Binding-site contacts:
Ligand atom O2P contacts residue ASN72 of chain 1.D at 4.2 Å.
Ligand atom P contacts residue MN1 of chain 1.T at 3.0 Å.
Ligand atom O1 contacts residue GLY292 of chain 1.D at 2.9 Å (h-bond).
Ligand atom C2 contacts residue LYS267 of chain 1.D at 4.0 Å.
Ligand atom O4P contacts residue GLU269 of chain 1.D at 4.0 Å.
Ligand atom O1 contacts residue ARG291 of chain 1.D at 3.3 Å (salt-bridge).
Ligand atom C2 contacts residue THR325 of chain 1.D at 3.9 Å.
Ligand atom O2P contacts residue MN1 of chain 1.T at 3.8 Å.
Ligand atom O2P contacts residue LYS267 of chain 1.D at 3.6 Å.
Ligand atom O1 contacts residue ASP293 of chain 1.D at 4.1 Å.
Ligand atom O2 contacts residue ASP293 of chain 1.D at 2.6 Å (salt-bridge).
Ligand atom C1 contacts residue THR325 of chain 1.D at 3.5 Å.
Ligand atom O1 contacts residue ALA290 of chain 1.D at 3.2 Å.
Ligand atom O2 contacts residue ALA290 of chain 1.D at 3.8 Å.
Ligand atom P contacts residue ARG70 of chain 1.D at 3.7 Å.
Ligand atom O1P contacts residue LYS267 of chain 1.D at 3.3 Å (salt-bridge).
Ligand atom O2 contacts residue MN1 of chain 1.T at 2.0 Å.
Ligand atom O1P contacts residue ARG70 of chain 1.D at 4.1 Å.
Ligand atom C1 contacts residue GLU269 of chain 1.D at 3.4 Å.
Ligand atom P contacts residue LYS267 of chain 1.D at 4.2 Å.
Ligand atom O2 contacts residue GLY292 of chain 1.D at 4.0 Å.
Ligand atom O2 contacts residue GLU269 of chain 1.D at 2.5 Å (salt-bridge).
Ligand atom C2 contacts residue MN1 of chain 1.T at 3.2 Å.
Ligand atom C1 contacts residue MN1 of chain 1.T at 2.9 Å.
Ligand atom O2P contacts residue ASP110 of chain 1.D at 4.2 Å.
Ligand atom O4P contacts residue ASP293 of chain 1.D at 3.5 Å (salt-bridge).
Ligand atom O1 contacts residue MN1 of chain 1.T at 4.1 Å.
Ligand atom O1P contacts residue GLU269 of chain 1.D at 3.3 Å (salt-bridge).
Ligand atom C1 contacts residue GLY292 of chain 1.D at 3.9 Å.
Ligand atom O3P contacts residue ARG70 of chain 1.D at 3.5 Å (salt-bridge).
Ligand atom O1 contacts residue THR325 of chain 1.D at 2.6 Å (h-bond).
Ligand atom C1 contacts residue ALA290 of chain 1.D at 3.6 Å (hydrophobic).
Ligand atom C2 contacts residue GLU269 of chain 1.D at 3.7 Å.
Ligand atom O4P contacts residue MN1 of chain 1.T at 2.5 Å.
Ligand atom C2 contacts residue ALA290 of chain 1.D at 4.0 Å (hydrophobic).
Ligand atom C1 contacts residue ASP293 of chain 1.D at 3.9 Å.
Ligand atom O2P contacts residue K1 of chain 1.S at 2.9 Å.
Ligand atom O2P contacts residue ARG70 of chain 1.D at 3.0 Å (salt-bridge).
Ligand atom O1P contacts residue ASP293 of chain 1.D at 4.1 Å.
Ligand atom O1P contacts residue MN1 of chain 1.T at 2.4 Å.

The protein below binds the small molecule below.
Small molecule (SMILES): O=C(O)COP(=O)(O)O

Sequence of chain 1.D:
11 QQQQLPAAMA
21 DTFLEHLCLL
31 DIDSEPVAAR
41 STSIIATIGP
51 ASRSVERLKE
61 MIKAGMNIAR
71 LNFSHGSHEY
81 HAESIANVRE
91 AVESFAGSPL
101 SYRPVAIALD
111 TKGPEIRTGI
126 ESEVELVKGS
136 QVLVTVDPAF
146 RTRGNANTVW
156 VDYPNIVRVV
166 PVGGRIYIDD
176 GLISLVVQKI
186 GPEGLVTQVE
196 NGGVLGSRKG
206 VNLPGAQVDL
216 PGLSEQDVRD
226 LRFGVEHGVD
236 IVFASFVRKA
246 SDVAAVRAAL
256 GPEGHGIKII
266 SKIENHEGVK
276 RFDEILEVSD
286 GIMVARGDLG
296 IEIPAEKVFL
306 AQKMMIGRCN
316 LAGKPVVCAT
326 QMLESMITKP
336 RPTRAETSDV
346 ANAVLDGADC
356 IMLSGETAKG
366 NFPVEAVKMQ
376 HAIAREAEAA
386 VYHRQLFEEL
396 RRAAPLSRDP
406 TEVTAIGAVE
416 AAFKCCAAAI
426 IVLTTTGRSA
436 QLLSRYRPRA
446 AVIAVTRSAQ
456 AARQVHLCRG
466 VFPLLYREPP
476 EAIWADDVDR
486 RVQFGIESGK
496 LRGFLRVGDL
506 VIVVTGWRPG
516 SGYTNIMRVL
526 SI